Sequence of chain 1.A:
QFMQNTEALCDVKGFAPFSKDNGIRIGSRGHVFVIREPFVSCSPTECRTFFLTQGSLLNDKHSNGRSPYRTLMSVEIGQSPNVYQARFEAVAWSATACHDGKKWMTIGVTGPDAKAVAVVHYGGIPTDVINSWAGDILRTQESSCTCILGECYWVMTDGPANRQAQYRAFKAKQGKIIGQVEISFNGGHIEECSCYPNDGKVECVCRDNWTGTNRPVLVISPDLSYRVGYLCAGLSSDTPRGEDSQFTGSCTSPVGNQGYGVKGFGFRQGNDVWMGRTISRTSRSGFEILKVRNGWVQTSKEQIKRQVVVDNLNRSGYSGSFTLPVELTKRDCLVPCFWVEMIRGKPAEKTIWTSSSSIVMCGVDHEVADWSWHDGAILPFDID

Binding-site contacts:
Ligand atom O7 contacts residue ILE356 of chain 1.A at 4.4 Å.
Ligand atom C4 contacts residue ASN64 of chain 1.A at 4.3 Å.
Ligand atom C7 contacts residue ILE356 of chain 1.A at 4.2 Å (hydrophobic).
Ligand atom C1 contacts residue ASN64 of chain 1.A at 1.5 Å.
Ligand atom N2 contacts residue ILE356 of chain 1.A at 4.4 Å.
Ligand atom C8 contacts residue ILE356 of chain 1.A at 4.1 Å (hydrophobic).
Ligand atom C2 contacts residue ASN64 of chain 1.A at 2.5 Å.
Ligand atom C8 contacts residue ILE387 of chain 1.A at 3.7 Å (hydrophobic).
Ligand atom C3 contacts residue ASN64 of chain 1.A at 3.9 Å.
Ligand atom O7 contacts residue ASN64 of chain 1.A at 3.6 Å.
Ligand atom O5 contacts residue ASN64 of chain 1.A at 2.4 Å (h-bond).
Ligand atom C5 contacts residue ASN64 of chain 1.A at 3.7 Å.
Ligand atom N2 contacts residue ASN64 of chain 1.A at 3.2 Å (h-bond).
Ligand atom C7 contacts residue ASN64 of chain 1.A at 3.7 Å.

This small molecule binds to this protein.
Small molecule (SMILES): CC(=O)N[C@H]1CO[C@H](CO[C@@H]2O[C@@H](C)[C@@H](O)[C@@H](O)[C@@H]2O)[C@@H](O)[C@@H]1O